Sequence of chain 1.B:
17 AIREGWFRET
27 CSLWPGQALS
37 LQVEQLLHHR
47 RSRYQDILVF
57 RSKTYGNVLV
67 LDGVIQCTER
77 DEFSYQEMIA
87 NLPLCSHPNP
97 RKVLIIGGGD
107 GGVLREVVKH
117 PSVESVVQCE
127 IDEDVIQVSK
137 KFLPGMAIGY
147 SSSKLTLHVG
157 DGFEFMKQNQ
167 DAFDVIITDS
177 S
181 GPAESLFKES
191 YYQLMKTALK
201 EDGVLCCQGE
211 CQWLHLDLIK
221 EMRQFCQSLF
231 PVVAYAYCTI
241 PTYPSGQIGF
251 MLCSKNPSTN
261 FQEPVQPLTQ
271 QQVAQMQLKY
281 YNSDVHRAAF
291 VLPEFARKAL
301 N

Binding-site contacts:
Ligand atom C4 contacts residue ILE127 of chain 1.B at 3.5 Å (hydrophobic).
Ligand atom N contacts residue ASP175 of chain 1.B at 3.0 Å (salt-bridge).
Ligand atom N7 contacts residue ALA183 of chain 1.B at 3.3 Å (h-bond).
Ligand atom N3 contacts residue ILE127 of chain 1.B at 3.3 Å (h-bond).
Ligand atom O4' contacts residue ASP175 of chain 1.B at 3.5 Å (salt-bridge).
Ligand atom N7 contacts residue PRO182 of chain 1.B at 3.3 Å.
Ligand atom O3' contacts residue GLU126 of chain 1.B at 2.6 Å (salt-bridge).
Ligand atom SD contacts residue GLN72 of chain 1.B at 3.7 Å.
Ligand atom C6 contacts residue ASP157 of chain 1.B at 3.5 Å.
Ligand atom CG contacts residue ASP175 of chain 1.B at 3.5 Å.
Ligand atom CB contacts residue ASP175 of chain 1.B at 3.6 Å.
Ligand atom O3' contacts residue VAL131 of chain 1.B at 3.4 Å.
Ligand atom CB contacts residue GLN72 of chain 1.B at 3.5 Å.
Ligand atom O4' contacts residue GLY103 of chain 1.B at 3.5 Å.
Ligand atom N3 contacts residue GLY103 of chain 1.B at 3.5 Å.
Ligand atom N6 contacts residue SER185 of chain 1.B at 3.3 Å (h-bond).
Ligand atom C1' contacts residue GLU126 of chain 1.B at 3.2 Å.
Ligand atom CA contacts residue GLN72 of chain 1.B at 3.5 Å.
Ligand atom O2' contacts residue GLN51 of chain 1.B at 3.0 Å (h-bond).
Ligand atom CA contacts residue ASP175 of chain 1.B at 3.5 Å.
Ligand atom C5' contacts residue SER176 of chain 1.B at 3.4 Å.
Ligand atom N1 contacts residue GLY158 of chain 1.B at 2.9 Å (h-bond).
Ligand atom N6 contacts residue PRO182 of chain 1.B at 3.0 Å (h-bond).
Ligand atom C3' contacts residue GLU126 of chain 1.B at 3.6 Å.
Ligand atom N1 contacts residue ASP157 of chain 1.B at 3.5 Å (salt-bridge).
Ligand atom N contacts residue ASP106 of chain 1.B at 2.8 Å (salt-bridge).
Ligand atom N6 contacts residue ASP157 of chain 1.B at 2.7 Å (salt-bridge).
Ligand atom O3' contacts residue GLY105 of chain 1.B at 3.4 Å (h-bond).
Ligand atom C2 contacts residue ILE127 of chain 1.B at 3.5 Å (hydrophobic).
Ligand atom C5' contacts residue SER177 of chain 1.B at 3.5 Å.
Ligand atom N contacts residue GLN82 of chain 1.B at 3.3 Å (h-bond).
Ligand atom C2 contacts residue GLY158 of chain 1.B at 3.6 Å.
Ligand atom N6 contacts residue LEU186 of chain 1.B at 3.6 Å.
Ligand atom C2 contacts residue CYS125 of chain 1.B at 3.4 Å (hydrophobic).
Ligand atom C2' contacts residue GLN51 of chain 1.B at 3.7 Å.
Ligand atom C2 contacts residue GLY156 of chain 1.B at 3.6 Å.
Ligand atom O2' contacts residue GLU126 of chain 1.B at 2.2 Å (salt-bridge).
Ligand atom C5 contacts residue ILE127 of chain 1.B at 3.7 Å (hydrophobic).
Ligand atom CG contacts residue SER176 of chain 1.B at 3.5 Å.
Ligand atom C2' contacts residue GLU126 of chain 1.B at 3.2 Å.

The protein below binds the small molecule below.
Small molecule (SMILES): NCCCSC[C@H]1O[C@@H](n2cnc3c(N)ncnc32)[C@H](O)[C@@H]1O